This protein binds this small molecule.
Small molecule (SMILES): Nc1ncnc2c1ncn2[C@@H]1CC[C@H](CO[P](=O)(O)O[P](=O)(O)OP(=O)(O)O)O1

Sequence of chain 1.A:
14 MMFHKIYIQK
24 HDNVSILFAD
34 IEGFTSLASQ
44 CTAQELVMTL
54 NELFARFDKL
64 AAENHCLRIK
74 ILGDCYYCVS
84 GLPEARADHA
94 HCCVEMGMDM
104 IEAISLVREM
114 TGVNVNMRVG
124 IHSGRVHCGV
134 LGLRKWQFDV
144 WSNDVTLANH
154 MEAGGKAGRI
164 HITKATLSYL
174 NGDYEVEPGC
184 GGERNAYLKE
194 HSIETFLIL

Binding-site contacts:
Ligand atom O2G contacts residue ILE34 of chain 1.A at 2.9 Å (h-bond).
Ligand atom O3A contacts residue MN1 of chain 1.E at 3.3 Å.
Ligand atom O3A contacts residue ARG160 of chain 1.B at 3.4 Å (salt-bridge).
Ligand atom O2A contacts residue ASP77 of chain 1.A at 3.4 Å (salt-bridge).
Ligand atom O2A contacts residue MN1 of chain 1.E at 2.5 Å.
Ligand atom O2A contacts residue MG1 of chain 1.D at 2.0 Å.
Ligand atom C2' contacts residue SER159 of chain 1.B at 3.3 Å.
Ligand atom PB contacts residue PHE37 of chain 1.A at 3.5 Å.
Ligand atom O3B contacts residue MN1 of chain 1.E at 3.5 Å.
Ligand atom O2G contacts residue ARG121 of chain 1.A at 3.0 Å (salt-bridge).
Ligand atom O2G contacts residue MN1 of chain 1.E at 2.0 Å.
Ligand atom PA contacts residue MN1 of chain 1.E at 3.5 Å.
Ligand atom N6 contacts residue ILE150 of chain 1.B at 3.2 Å (h-bond).
Ligand atom O5' contacts residue THR38 of chain 1.A at 3.3 Å (h-bond).
Ligand atom O1B contacts residue GLY36 of chain 1.A at 3.5 Å (h-bond).
Ligand atom O2A contacts residue ASP33 of chain 1.A at 3.4 Å (salt-bridge).
Ligand atom N6 contacts residue ASP149 of chain 1.B at 2.9 Å (salt-bridge).
Ligand atom O1B contacts residue MN1 of chain 1.E at 2.2 Å.
Ligand atom PG contacts residue MN1 of chain 1.E at 3.3 Å.
Ligand atom O3G contacts residue ARG121 of chain 1.A at 3.1 Å (salt-bridge).
Ligand atom O2B contacts residue ARG160 of chain 1.B at 3.2 Å (salt-bridge).
Ligand atom O1A contacts residue ARG160 of chain 1.B at 2.8 Å (salt-bridge).
Ligand atom O3G contacts residue GLY36 of chain 1.A at 3.1 Å (h-bond).
Ligand atom O1B contacts residue PHE37 of chain 1.A at 2.8 Å (h-bond).
Ligand atom O3G contacts residue GLU35 of chain 1.A at 3.5 Å.
Ligand atom N6 contacts residue LYS69 of chain 1.B at 3.5 Å (salt-bridge).
Ligand atom O2B contacts residue PHE37 of chain 1.A at 3.5 Å (h-bond).
Ligand atom C5 contacts residue GLY76 of chain 1.A at 3.4 Å.
Ligand atom O2B contacts residue THR38 of chain 1.A at 3.1 Å (h-bond).
Ligand atom PA contacts residue MG1 of chain 1.D at 3.4 Å.
Ligand atom C8 contacts residue ASN156 of chain 1.B at 3.1 Å.
Ligand atom O1B contacts residue ILE34 of chain 1.A at 3.1 Å (h-bond).
Ligand atom PB contacts residue MN1 of chain 1.E at 3.2 Å.
Ligand atom C5' contacts residue MG1 of chain 1.D at 3.5 Å.
Ligand atom N1 contacts residue LYS69 of chain 1.B at 2.9 Å (salt-bridge).
Ligand atom N7 contacts residue VAL155 of chain 1.B at 3.5 Å.
Ligand atom O3B contacts residue GLY36 of chain 1.A at 3.4 Å (h-bond).
Ligand atom O1G contacts residue LYS196 of chain 1.B at 2.8 Å (salt-bridge).
Ligand atom O1B contacts residue ASP77 of chain 1.A at 3.1 Å (salt-bridge).
Ligand atom O2G contacts residue ASP33 of chain 1.A at 2.8 Å (salt-bridge).

Sequence of chain 1.B:
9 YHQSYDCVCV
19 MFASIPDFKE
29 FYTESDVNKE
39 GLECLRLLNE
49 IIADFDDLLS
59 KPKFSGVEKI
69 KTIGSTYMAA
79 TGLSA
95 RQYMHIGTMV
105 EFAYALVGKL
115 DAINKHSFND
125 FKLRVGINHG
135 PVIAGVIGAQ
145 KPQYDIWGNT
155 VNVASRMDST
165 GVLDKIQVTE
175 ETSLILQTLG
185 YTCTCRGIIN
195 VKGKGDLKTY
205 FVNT